Binding-site contacts:
Ligand atom C8 contacts residue PHE70 of chain 2.B at 3.8 Å (hydrophobic).
Ligand atom C7 contacts residue PHE70 of chain 2.B at 3.7 Å (hydrophobic).
Ligand atom C1 contacts residue ASN40 of chain 2.B at 4.1 Å.
Ligand atom C4 contacts residue ASN43 of chain 2.B at 4.3 Å.
Ligand atom C2 contacts residue ASN43 of chain 2.B at 2.6 Å.
Ligand atom C5 contacts residue ASN40 of chain 2.B at 4.2 Å.
Ligand atom O7 contacts residue ASN43 of chain 2.B at 3.1 Å.
Ligand atom C3 contacts residue ASN43 of chain 2.B at 3.9 Å.
Ligand atom O5 contacts residue ASN43 of chain 2.B at 2.4 Å (h-bond).
Ligand atom C5 contacts residue ASN43 of chain 2.B at 3.6 Å.
Ligand atom N2 contacts residue PHE70 of chain 2.B at 4.3 Å.
Ligand atom O7 contacts residue PHE70 of chain 2.B at 3.8 Å.
Ligand atom C7 contacts residue ASN43 of chain 2.B at 3.5 Å.
Ligand atom N2 contacts residue ASN43 of chain 2.B at 3.1 Å (h-bond).
Ligand atom C6 contacts residue ASN40 of chain 2.B at 3.9 Å.
Ligand atom O5 contacts residue ASN40 of chain 2.B at 3.7 Å.
Ligand atom C1 contacts residue ASN43 of chain 2.B at 1.4 Å.

The protein below binds the small molecule below.
Small molecule (SMILES): CC(=O)N[C@@H]1[C@@H](O)[C@H](O)[C@@H](CO)O[C@H]1O

Sequence of chain 2.B:
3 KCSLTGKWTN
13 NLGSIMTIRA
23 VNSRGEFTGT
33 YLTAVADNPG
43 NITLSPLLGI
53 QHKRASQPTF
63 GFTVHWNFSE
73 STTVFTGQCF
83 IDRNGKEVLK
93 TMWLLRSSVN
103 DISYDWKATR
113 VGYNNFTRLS